Sequence of chain 3.A:
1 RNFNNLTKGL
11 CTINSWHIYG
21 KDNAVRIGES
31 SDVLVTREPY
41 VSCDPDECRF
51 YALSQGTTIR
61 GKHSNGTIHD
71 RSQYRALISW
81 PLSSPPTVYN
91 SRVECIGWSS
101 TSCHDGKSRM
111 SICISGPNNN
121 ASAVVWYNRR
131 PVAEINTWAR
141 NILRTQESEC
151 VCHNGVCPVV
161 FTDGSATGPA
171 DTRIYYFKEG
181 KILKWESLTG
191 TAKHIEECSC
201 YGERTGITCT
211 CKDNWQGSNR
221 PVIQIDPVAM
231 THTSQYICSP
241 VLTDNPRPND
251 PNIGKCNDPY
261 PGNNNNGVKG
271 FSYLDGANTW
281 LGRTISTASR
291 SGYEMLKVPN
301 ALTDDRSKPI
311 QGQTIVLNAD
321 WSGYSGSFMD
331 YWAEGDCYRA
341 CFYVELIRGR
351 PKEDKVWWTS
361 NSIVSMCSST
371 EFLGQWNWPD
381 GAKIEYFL

Binding-site contacts:
Ligand atom O4 contacts residue TRP357 of chain 3.A at 4.2 Å.
Ligand atom C7 contacts residue ASN65 of chain 3.A at 3.6 Å.
Ligand atom O5 contacts residue ASN65 of chain 3.A at 2.4 Å (h-bond).
Ligand atom C1 contacts residue ASN65 of chain 3.A at 1.4 Å.
Ligand atom C8 contacts residue TRP357 of chain 3.A at 3.5 Å (hydrophobic).
Ligand atom N2 contacts residue ASN65 of chain 3.A at 2.9 Å (h-bond).
Ligand atom C1 contacts residue TRP357 of chain 3.A at 3.8 Å (hydrophobic).
Ligand atom N2 contacts residue TRP357 of chain 3.A at 3.4 Å (h-bond).
Ligand atom C7 contacts residue TRP357 of chain 3.A at 4.0 Å (hydrophobic).
Ligand atom O3 contacts residue TRP357 of chain 3.A at 4.2 Å.
Ligand atom C4 contacts residue TRP357 of chain 3.A at 4.4 Å (hydrophobic).
Ligand atom C2 contacts residue TRP357 of chain 3.A at 4.1 Å (hydrophobic).
Ligand atom C2 contacts residue ASN65 of chain 3.A at 2.5 Å.
Ligand atom C5 contacts residue ASN65 of chain 3.A at 3.7 Å.
Ligand atom C5 contacts residue TRP357 of chain 3.A at 4.1 Å (hydrophobic).
Ligand atom C4 contacts residue ASN65 of chain 3.A at 4.2 Å.
Ligand atom C3 contacts residue ASN65 of chain 3.A at 3.8 Å.
Ligand atom O5 contacts residue TRP357 of chain 3.A at 4.5 Å.
Ligand atom C3 contacts residue TRP357 of chain 3.A at 3.8 Å (hydrophobic).
Ligand atom O7 contacts residue ASN65 of chain 3.A at 3.9 Å.

The protein below binds the small molecule below.
Small molecule (SMILES): CC(=O)N[C@@H]1[C@@H](O)[C@H](O)[C@@H](CO)O[C@H]1O